Sequence of chain 1.E:
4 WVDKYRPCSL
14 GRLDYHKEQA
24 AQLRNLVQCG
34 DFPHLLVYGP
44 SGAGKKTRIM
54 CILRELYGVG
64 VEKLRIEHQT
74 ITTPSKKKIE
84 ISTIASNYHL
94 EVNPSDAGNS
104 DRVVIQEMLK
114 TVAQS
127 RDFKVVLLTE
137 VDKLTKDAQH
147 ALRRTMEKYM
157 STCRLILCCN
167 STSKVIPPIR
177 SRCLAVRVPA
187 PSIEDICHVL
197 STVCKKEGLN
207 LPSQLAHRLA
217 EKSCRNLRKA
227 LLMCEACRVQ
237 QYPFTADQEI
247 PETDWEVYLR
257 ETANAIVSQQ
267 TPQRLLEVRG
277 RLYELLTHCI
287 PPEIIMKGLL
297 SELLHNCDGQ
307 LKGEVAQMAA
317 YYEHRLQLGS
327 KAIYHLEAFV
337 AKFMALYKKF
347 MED

This protein binds this small molecule.
Small molecule (SMILES): Nc1ncnc2c1ncn2[C@@H]1O[C@H](COP(=O)(O)OP(=O)(O)OP(O)(O)=S)[C@@H](O)[C@H]1O

Binding-site contacts:
Ligand atom N3 contacts residue PRO10 of chain 1.E at 4.1 Å.
Ligand atom N6 contacts residue LEU16 of chain 1.E at 3.5 Å.
Ligand atom O3' contacts residue TRP4 of chain 1.E at 3.6 Å.
Ligand atom O2G contacts residue LYS48 of chain 1.E at 3.2 Å.
Ligand atom O2B contacts residue GLY47 of chain 1.E at 3.2 Å.
Ligand atom C5' contacts residue ARG9 of chain 1.E at 4.0 Å.
Ligand atom O2' contacts residue ARG9 of chain 1.E at 3.7 Å.
Ligand atom O2A contacts residue ARG9 of chain 1.E at 3.9 Å.
Ligand atom O1A contacts residue LYS48 of chain 1.E at 3.2 Å (salt-bridge).
Ligand atom C6 contacts residue PRO10 of chain 1.E at 4.0 Å (hydrophobic).
Ligand atom O1A contacts residue ALA46 of chain 1.E at 3.2 Å.
Ligand atom O2A contacts residue GLY47 of chain 1.E at 3.6 Å.
Ligand atom O2A contacts residue LYS49 of chain 1.E at 3.8 Å.
Ligand atom O3' contacts residue LEU227 of chain 1.E at 3.8 Å.
Ligand atom O2B contacts residue LYS49 of chain 1.E at 2.7 Å (salt-bridge).
Ligand atom O3A contacts residue GLY47 of chain 1.E at 3.6 Å.
Ligand atom N1 contacts residue PRO10 of chain 1.E at 4.0 Å.
Ligand atom C6 contacts residue ASP17 of chain 1.E at 4.1 Å.
Ligand atom O1B contacts residue LYS49 of chain 1.E at 3.6 Å.
Ligand atom O5' contacts residue GLY47 of chain 1.E at 3.8 Å.
Ligand atom O2' contacts residue TYR8 of chain 1.E at 3.9 Å.
Ligand atom C3' contacts residue TRP4 of chain 1.E at 3.7 Å (hydrophobic).
Ligand atom N7 contacts residue ARG51 of chain 1.E at 3.7 Å.
Ligand atom C2 contacts residue PRO10 of chain 1.E at 4.0 Å (hydrophobic).
Ligand atom PB contacts residue LYS48 of chain 1.E at 4.0 Å.
Ligand atom C8 contacts residue THR50 of chain 1.E at 4.0 Å.
Ligand atom N6 contacts residue ASP17 of chain 1.E at 3.5 Å (salt-bridge).
Ligand atom C2 contacts residue ASP17 of chain 1.E at 3.8 Å.
Ligand atom O2A contacts residue THR50 of chain 1.E at 3.5 Å (h-bond).
Ligand atom O3B contacts residue LYS48 of chain 1.E at 3.9 Å.
Ligand atom C2 contacts residue VAL195 of chain 1.E at 4.1 Å (hydrophobic).
Ligand atom PB contacts residue LYS49 of chain 1.E at 4.0 Å.
Ligand atom N1 contacts residue ASP17 of chain 1.E at 3.2 Å (salt-bridge).
Ligand atom S1G contacts residue SER44 of chain 1.E at 4.0 Å.
Ligand atom O1A contacts residue GLY47 of chain 1.E at 1.4 Å.
Ligand atom C8 contacts residue TYR18 of chain 1.E at 4.0 Å (hydrophobic).
Ligand atom PA contacts residue GLY47 of chain 1.E at 2.8 Å.
Ligand atom N7 contacts residue TYR18 of chain 1.E at 3.8 Å.
Ligand atom O2B contacts residue LYS48 of chain 1.E at 2.6 Å (salt-bridge).
Ligand atom S1G contacts residue ARG224 of chain 1.E at 4.1 Å.